Binding-site contacts:
Ligand atom O7 contacts residue ASN405 of chain 1.A at 3.7 Å.
Ligand atom C7 contacts residue VAL403 of chain 1.A at 3.7 Å (hydrophobic).
Ligand atom C4 contacts residue ASN405 of chain 1.A at 4.2 Å.
Ligand atom C8 contacts residue VAL403 of chain 1.A at 3.7 Å (hydrophobic).
Ligand atom C8 contacts residue ASN405 of chain 1.A at 3.5 Å.
Ligand atom O5 contacts residue ASN405 of chain 1.A at 2.4 Å (h-bond).
Ligand atom C1 contacts residue ASN405 of chain 1.A at 1.4 Å.
Ligand atom O7 contacts residue VAL403 of chain 1.A at 3.2 Å.
Ligand atom C3 contacts residue ASN405 of chain 1.A at 3.8 Å.
Ligand atom C2 contacts residue ASN405 of chain 1.A at 2.5 Å.
Ligand atom O7 contacts residue LEU404 of chain 1.A at 3.7 Å.
Ligand atom C7 contacts residue ASN405 of chain 1.A at 3.1 Å.
Ligand atom O6 contacts residue ASN405 of chain 1.A at 4.5 Å.
Ligand atom N2 contacts residue ASN405 of chain 1.A at 2.9 Å (h-bond).
Ligand atom C5 contacts residue ASN405 of chain 1.A at 3.6 Å.

The protein below binds the small molecule below.
Small molecule (SMILES): CC(=O)N[C@@H]1[C@@H](O)[C@H](O)[C@@H](CO)O[C@H]1O

Sequence of chain 1.A:
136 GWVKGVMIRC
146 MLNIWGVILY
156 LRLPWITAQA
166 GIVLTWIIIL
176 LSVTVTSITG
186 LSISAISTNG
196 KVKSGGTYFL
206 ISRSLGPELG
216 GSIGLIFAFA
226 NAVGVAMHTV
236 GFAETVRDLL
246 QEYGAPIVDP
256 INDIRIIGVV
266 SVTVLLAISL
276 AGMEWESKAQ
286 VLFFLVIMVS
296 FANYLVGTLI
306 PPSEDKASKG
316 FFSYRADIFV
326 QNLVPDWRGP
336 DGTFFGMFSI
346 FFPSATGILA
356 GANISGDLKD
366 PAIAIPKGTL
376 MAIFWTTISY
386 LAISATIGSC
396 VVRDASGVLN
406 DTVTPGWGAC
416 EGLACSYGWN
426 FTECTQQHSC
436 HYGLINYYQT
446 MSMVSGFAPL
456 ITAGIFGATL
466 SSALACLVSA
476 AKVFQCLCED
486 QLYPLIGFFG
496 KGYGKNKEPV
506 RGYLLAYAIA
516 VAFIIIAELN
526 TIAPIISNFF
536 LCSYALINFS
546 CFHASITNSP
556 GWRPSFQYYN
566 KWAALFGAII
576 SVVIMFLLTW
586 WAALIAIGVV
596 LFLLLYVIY